The small molecule below binds the protein below.
Small molecule (SMILES): Cc1ccnc(NC(=O)NS(=O)(=O)c2ccccc2[N+](=O)[O-])n1

Binding-site contacts:
Ligand atom O15 contacts residue SER567 of chain 1.A at 3.2 Å (h-bond).
Ligand atom C23 contacts residue ARG291 of chain 1.A at 3.3 Å.
Ligand atom O11 contacts residue SER567 of chain 1.A at 2.6 Å (h-bond).
Ligand atom N13 contacts residue LYS170 of chain 4.A at 3.2 Å (salt-bridge).
Ligand atom C14 contacts residue TRP488 of chain 1.A at 3.6 Å (hydrophobic).
Ligand atom O12 contacts residue LYS170 of chain 4.A at 3.2 Å.
Ligand atom C14 contacts residue ARG291 of chain 1.A at 3.6 Å.
Ligand atom C3 contacts residue SER567 of chain 1.A at 3.7 Å.
Ligand atom C23 contacts residue PHE120 of chain 4.A at 3.9 Å (hydrophobic).
Ligand atom O9 contacts residue LYS170 of chain 4.A at 3.1 Å.
Ligand atom C23 contacts residue TRP488 of chain 1.A at 3.6 Å (hydrophobic).
Ligand atom C6 contacts residue VAL110 of chain 4.A at 3.6 Å (hydrophobic).
Ligand atom C5 contacts residue VAL110 of chain 4.A at 3.9 Å (hydrophobic).
Ligand atom C5 contacts residue ARG291 of chain 1.A at 3.9 Å.
Ligand atom O12 contacts residue PRO111 of chain 4.A at 3.3 Å.
Ligand atom C5 contacts residue PHE120 of chain 4.A at 3.4 Å (hydrophobic).
Ligand atom N16 contacts residue TRP488 of chain 1.A at 3.4 Å.
Ligand atom O8 contacts residue SER82 of chain 4.A at 3.9 Å.
Ligand atom N16 contacts residue LYS170 of chain 4.A at 3.5 Å (salt-bridge).
Ligand atom O8 contacts residue ALA36 of chain 4.A at 3.4 Å.
Ligand atom O9 contacts residue GLY35 of chain 4.A at 3.8 Å.
Ligand atom C21 contacts residue MET484 of chain 1.A at 3.6 Å (hydrophobic).
Ligand atom C14 contacts residue LYS170 of chain 4.A at 3.9 Å.
Ligand atom N19 contacts residue TRP488 of chain 1.A at 3.4 Å.
Ligand atom C18 contacts residue ARG291 of chain 1.A at 3.9 Å.
Ligand atom C18 contacts residue TRP488 of chain 1.A at 3.4 Å (hydrophobic).
Ligand atom N19 contacts residue GLY35 of chain 4.A at 3.5 Å.
Ligand atom N17 contacts residue ARG291 of chain 1.A at 2.8 Å (salt-bridge).
Ligand atom C3 contacts residue ARG291 of chain 1.A at 3.6 Å.
Ligand atom O15 contacts residue TRP488 of chain 1.A at 3.7 Å.
Ligand atom C22 contacts residue TRP488 of chain 1.A at 3.4 Å (hydrophobic).
Ligand atom C21 contacts residue TRP488 of chain 1.A at 3.5 Å (hydrophobic).
Ligand atom C4 contacts residue MET114 of chain 4.A at 3.5 Å (hydrophobic).
Ligand atom C4 contacts residue ASP290 of chain 1.A at 3.3 Å.
Ligand atom O15 contacts residue ARG291 of chain 1.A at 2.5 Å (salt-bridge).
Ligand atom C6 contacts residue PHE120 of chain 4.A at 3.2 Å (hydrophobic).
Ligand atom C4 contacts residue ARG291 of chain 1.A at 3.5 Å.
Ligand atom S10 contacts residue SER567 of chain 1.A at 3.7 Å.
Ligand atom N17 contacts residue TRP488 of chain 1.A at 3.4 Å.
Ligand atom C20 contacts residue TRP488 of chain 1.A at 3.5 Å (hydrophobic).

Sequence of chain 4.A:
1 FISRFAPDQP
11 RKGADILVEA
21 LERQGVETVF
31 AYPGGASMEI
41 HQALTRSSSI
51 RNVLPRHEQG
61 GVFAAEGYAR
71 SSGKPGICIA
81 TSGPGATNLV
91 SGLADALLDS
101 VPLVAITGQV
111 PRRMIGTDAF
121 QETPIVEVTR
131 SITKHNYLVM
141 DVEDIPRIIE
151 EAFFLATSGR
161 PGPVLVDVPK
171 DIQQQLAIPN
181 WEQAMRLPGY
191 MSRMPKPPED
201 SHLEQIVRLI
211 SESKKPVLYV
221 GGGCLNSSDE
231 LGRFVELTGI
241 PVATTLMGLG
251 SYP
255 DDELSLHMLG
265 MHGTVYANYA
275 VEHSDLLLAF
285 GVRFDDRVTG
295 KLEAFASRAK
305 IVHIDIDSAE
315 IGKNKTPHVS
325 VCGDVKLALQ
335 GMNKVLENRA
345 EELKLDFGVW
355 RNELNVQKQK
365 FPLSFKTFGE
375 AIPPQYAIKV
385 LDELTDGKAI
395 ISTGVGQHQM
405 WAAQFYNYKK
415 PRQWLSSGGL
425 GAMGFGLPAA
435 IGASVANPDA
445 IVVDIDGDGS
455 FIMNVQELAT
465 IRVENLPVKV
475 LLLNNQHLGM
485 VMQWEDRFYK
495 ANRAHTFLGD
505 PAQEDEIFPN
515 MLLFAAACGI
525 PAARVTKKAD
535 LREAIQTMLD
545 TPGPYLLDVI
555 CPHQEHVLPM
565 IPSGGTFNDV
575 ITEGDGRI

Sequence of chain 1.A:
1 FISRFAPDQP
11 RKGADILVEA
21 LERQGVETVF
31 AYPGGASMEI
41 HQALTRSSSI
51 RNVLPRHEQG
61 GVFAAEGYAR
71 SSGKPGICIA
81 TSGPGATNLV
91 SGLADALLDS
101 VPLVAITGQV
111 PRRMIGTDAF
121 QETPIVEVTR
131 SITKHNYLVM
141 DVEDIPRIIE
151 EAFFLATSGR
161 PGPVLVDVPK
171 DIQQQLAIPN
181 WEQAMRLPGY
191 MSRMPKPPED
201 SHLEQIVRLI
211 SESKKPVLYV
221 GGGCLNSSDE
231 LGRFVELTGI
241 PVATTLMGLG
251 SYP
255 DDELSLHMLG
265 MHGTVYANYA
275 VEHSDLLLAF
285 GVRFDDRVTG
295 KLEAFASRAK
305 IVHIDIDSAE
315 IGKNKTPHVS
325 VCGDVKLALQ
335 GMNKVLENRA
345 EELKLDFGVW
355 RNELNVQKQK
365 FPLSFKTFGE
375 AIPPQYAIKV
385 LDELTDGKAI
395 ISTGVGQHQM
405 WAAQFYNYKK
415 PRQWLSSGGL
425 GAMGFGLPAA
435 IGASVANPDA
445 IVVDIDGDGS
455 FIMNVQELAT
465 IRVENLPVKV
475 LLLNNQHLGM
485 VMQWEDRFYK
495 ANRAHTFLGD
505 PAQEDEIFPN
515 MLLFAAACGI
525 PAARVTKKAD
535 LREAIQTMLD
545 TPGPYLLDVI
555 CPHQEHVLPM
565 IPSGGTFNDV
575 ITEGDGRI